Sequence of chain 1.Z:
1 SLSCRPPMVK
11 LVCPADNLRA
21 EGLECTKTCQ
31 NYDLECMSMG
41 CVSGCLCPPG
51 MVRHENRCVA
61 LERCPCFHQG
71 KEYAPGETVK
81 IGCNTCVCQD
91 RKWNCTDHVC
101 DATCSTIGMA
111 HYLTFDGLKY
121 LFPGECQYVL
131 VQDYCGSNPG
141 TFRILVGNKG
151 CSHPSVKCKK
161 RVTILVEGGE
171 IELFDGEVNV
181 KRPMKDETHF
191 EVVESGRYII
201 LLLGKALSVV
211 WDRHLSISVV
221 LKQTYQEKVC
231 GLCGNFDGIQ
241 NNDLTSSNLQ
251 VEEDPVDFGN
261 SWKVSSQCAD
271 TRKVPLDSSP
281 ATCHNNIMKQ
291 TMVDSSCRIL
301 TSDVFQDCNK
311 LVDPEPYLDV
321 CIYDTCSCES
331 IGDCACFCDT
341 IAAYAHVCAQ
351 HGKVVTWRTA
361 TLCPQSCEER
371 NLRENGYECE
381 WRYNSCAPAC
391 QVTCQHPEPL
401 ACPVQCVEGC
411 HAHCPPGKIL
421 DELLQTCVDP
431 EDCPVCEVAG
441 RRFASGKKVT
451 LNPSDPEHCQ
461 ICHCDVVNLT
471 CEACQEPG

The small molecule below binds the protein below.
Small molecule (SMILES): CC(=O)N[C@@H]1[C@@H](O)[C@H](O)[C@@H](CO)O[C@H]1O

Binding-site contacts:
Ligand atom C5 contacts residue ASN94 of chain 1.Z at 3.6 Å.
Ligand atom O7 contacts residue ASN94 of chain 1.Z at 2.8 Å (h-bond).
Ligand atom C3 contacts residue ASN94 of chain 1.Z at 3.7 Å.
Ligand atom C1 contacts residue ASN94 of chain 1.Z at 1.5 Å.
Ligand atom N2 contacts residue ASN94 of chain 1.Z at 2.8 Å (h-bond).
Ligand atom C7 contacts residue ASN94 of chain 1.Z at 2.9 Å.
Ligand atom C2 contacts residue ASN94 of chain 1.Z at 2.3 Å.
Ligand atom C8 contacts residue ASN94 of chain 1.Z at 4.0 Å.
Ligand atom O5 contacts residue ASN94 of chain 1.Z at 2.3 Å (h-bond).
Ligand atom C4 contacts residue ASN94 of chain 1.Z at 4.1 Å.